Binding-site contacts:
Ligand atom C1 contacts residue PRO261 of chain 1.A at 4.2 Å (hydrophobic).
Ligand atom N2 contacts residue ASN416 of chain 1.A at 2.9 Å (h-bond).
Ligand atom C3 contacts residue ASN416 of chain 1.A at 3.7 Å.
Ligand atom C8 contacts residue SER415 of chain 1.A at 4.3 Å.
Ligand atom C2 contacts residue ASN416 of chain 1.A at 2.4 Å.
Ligand atom C7 contacts residue ASN232 of chain 1.A at 4.3 Å.
Ligand atom C7 contacts residue ASN416 of chain 1.A at 3.5 Å.
Ligand atom O7 contacts residue NAG1 of chain 1.G at 4.5 Å.
Ligand atom C8 contacts residue NAG1 of chain 1.G at 3.7 Å.
Ligand atom C1 contacts residue ASN416 of chain 1.A at 1.4 Å.
Ligand atom O7 contacts residue ASN232 of chain 1.A at 4.0 Å.
Ligand atom C8 contacts residue ASN232 of chain 1.A at 4.0 Å.
Ligand atom C4 contacts residue ASN416 of chain 1.A at 4.2 Å.
Ligand atom O7 contacts residue ASN416 of chain 1.A at 3.7 Å.
Ligand atom O5 contacts residue PRO261 of chain 1.A at 3.8 Å.
Ligand atom C8 contacts residue VAL414 of chain 1.A at 3.7 Å (hydrophobic).
Ligand atom C8 contacts residue ASN416 of chain 1.A at 4.1 Å.
Ligand atom C5 contacts residue ASN416 of chain 1.A at 3.6 Å.
Ligand atom O5 contacts residue ASN416 of chain 1.A at 2.3 Å (h-bond).
Ligand atom O6 contacts residue LEU235 of chain 1.A at 4.3 Å.
Ligand atom O6 contacts residue PRO261 of chain 1.A at 3.8 Å.

This protein binds this small molecule.
Small molecule (SMILES): CC(=O)N[C@@H]1[C@@H](O)[C@H](O)[C@@H](CO)O[C@H]1O

Sequence of chain 1.A:
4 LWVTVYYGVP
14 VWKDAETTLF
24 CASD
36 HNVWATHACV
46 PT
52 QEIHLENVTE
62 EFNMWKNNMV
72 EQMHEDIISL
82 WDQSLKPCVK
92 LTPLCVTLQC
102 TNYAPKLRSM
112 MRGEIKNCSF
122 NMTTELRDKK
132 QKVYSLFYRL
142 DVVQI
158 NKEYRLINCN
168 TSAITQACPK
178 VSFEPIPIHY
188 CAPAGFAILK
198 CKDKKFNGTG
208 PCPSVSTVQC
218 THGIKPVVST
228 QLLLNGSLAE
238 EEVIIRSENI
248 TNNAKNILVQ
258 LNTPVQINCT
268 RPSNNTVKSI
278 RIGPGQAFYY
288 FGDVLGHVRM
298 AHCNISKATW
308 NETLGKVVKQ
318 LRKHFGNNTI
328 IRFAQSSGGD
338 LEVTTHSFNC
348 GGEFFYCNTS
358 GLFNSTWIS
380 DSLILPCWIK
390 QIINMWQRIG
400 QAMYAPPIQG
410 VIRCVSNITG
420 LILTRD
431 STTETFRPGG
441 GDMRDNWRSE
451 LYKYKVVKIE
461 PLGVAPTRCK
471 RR